Sequence of chain 1.H:
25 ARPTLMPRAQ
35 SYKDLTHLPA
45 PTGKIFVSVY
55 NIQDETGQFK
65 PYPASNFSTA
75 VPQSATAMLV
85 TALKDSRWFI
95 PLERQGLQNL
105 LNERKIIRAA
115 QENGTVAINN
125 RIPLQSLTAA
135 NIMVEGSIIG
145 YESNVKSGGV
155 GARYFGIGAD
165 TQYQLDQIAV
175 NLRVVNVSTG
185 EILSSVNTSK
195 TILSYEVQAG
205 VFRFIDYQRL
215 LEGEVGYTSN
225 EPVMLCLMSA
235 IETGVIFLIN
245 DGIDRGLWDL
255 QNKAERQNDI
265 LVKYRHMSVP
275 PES

Sequence of chain 1.I:
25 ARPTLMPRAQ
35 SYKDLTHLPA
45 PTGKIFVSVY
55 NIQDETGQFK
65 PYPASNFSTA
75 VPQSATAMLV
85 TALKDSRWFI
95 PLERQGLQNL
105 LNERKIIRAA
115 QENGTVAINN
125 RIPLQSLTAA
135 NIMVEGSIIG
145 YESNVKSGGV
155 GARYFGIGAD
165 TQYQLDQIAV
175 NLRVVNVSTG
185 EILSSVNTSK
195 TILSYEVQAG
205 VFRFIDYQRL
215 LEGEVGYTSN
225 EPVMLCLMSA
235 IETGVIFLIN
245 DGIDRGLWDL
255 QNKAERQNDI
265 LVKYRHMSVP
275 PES

This protein binds this small molecule.
Small molecule (SMILES): CC(C)[C@H](N)C(=O)N[C@H](C(=O)N1CCC[C@H]1C(=O)N[C@@H](CCC(N)=O)C(=O)N[C@@H](Cc1ccc(O)cc1)C(=O)NCC=O)C(C)C

Binding-site contacts:
Ligand atom NE2 contacts residue ASP253 of chain 1.I at 3.7 Å.
Ligand atom CG1 contacts residue GLY250 of chain 1.I at 3.2 Å.
Ligand atom O contacts residue THR46 of chain 1.I at 3.9 Å.
Ligand atom CG2 contacts residue LEU251 of chain 1.I at 3.8 Å (hydrophobic).
Ligand atom CD2 contacts residue ASN123 of chain 1.H at 3.9 Å.
Ligand atom CB contacts residue LEU251 of chain 1.I at 3.4 Å (hydrophobic).
Ligand atom CA contacts residue GLY47 of chain 1.I at 3.7 Å.
Ligand atom CA contacts residue LYS48 of chain 1.I at 3.8 Å.
Ligand atom NE2 contacts residue GLY47 of chain 1.I at 3.0 Å (h-bond).
Ligand atom CD contacts residue GLY47 of chain 1.I at 3.6 Å.
Ligand atom OE1 contacts residue THR46 of chain 1.I at 3.6 Å (h-bond).
Ligand atom CG contacts residue GLY47 of chain 1.I at 3.7 Å.
Ligand atom CG contacts residue ILE49 of chain 1.I at 3.8 Å (hydrophobic).
Ligand atom CA contacts residue LEU251 of chain 1.I at 3.3 Å (hydrophobic).
Ligand atom C contacts residue THR46 of chain 1.I at 3.9 Å.
Ligand atom O contacts residue ASN135 of chain 1.I at 3.7 Å.
Ligand atom CD1 contacts residue ILE122 of chain 1.H at 3.8 Å (hydrophobic).
Ligand atom CB contacts residue GLY47 of chain 1.I at 3.6 Å.
Ligand atom CG1 contacts residue LEU251 of chain 1.I at 3.9 Å (hydrophobic).
Ligand atom O contacts residue LEU251 of chain 1.I at 3.8 Å.
Ligand atom CZ contacts residue ILE122 of chain 1.H at 3.9 Å (hydrophobic).
Ligand atom N contacts residue LYS48 of chain 1.I at 3.4 Å (salt-bridge).
Ligand atom N contacts residue LEU251 of chain 1.I at 3.1 Å (h-bond).
Ligand atom OE1 contacts residue ASP253 of chain 1.I at 3.2 Å (salt-bridge).
Ligand atom CE2 contacts residue ASN123 of chain 1.H at 3.8 Å.
Ligand atom NE2 contacts residue ILE49 of chain 1.I at 3.5 Å.
Ligand atom OH contacts residue ILE122 of chain 1.H at 3.9 Å.
Ligand atom CG contacts residue ASN135 of chain 1.I at 3.5 Å.
Ligand atom CG1 contacts residue ILE136 of chain 1.I at 3.7 Å (hydrophobic).
Ligand atom O contacts residue LYS48 of chain 1.I at 3.7 Å.
Ligand atom C contacts residue LEU251 of chain 1.I at 3.7 Å (hydrophobic).
Ligand atom NE2 contacts residue TRP252 of chain 1.I at 3.6 Å.
Ligand atom CG2 contacts residue TRP252 of chain 1.I at 3.6 Å (hydrophobic).
Ligand atom NE2 contacts residue PRO45 of chain 1.I at 3.9 Å.
Ligand atom CD contacts residue TRP252 of chain 1.I at 3.5 Å (hydrophobic).
Ligand atom N contacts residue GLY47 of chain 1.I at 3.7 Å.
Ligand atom OE1 contacts residue TRP252 of chain 1.I at 3.5 Å.
Ligand atom CG1 contacts residue LEU187 of chain 1.I at 4.0 Å (hydrophobic).
Ligand atom CE1 contacts residue ILE122 of chain 1.H at 3.8 Å (hydrophobic).
Ligand atom CD contacts residue THR46 of chain 1.I at 3.9 Å.